A small-molecule ligand and the protein it binds are described below.
Small molecule (SMILES): CC(=O)N[C@@H]1[C@@H](O)[C@H](O)[C@@H](CO)O[C@H]1O

Sequence of chain 1.A:
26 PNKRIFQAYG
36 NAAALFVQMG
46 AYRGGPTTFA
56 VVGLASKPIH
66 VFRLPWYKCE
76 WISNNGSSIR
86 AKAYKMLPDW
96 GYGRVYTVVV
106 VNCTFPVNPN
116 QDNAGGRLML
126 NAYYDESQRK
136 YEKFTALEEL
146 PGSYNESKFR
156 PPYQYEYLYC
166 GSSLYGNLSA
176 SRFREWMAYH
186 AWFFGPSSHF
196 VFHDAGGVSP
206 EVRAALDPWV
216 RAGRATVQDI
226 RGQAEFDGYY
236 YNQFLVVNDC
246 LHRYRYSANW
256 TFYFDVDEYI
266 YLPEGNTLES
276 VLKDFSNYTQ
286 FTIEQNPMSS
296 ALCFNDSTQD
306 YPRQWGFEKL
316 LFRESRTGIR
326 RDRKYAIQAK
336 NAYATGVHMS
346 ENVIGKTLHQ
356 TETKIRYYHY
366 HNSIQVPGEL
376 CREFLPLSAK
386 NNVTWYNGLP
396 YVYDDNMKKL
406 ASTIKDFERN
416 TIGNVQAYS

Binding-site contacts:
Ligand atom O7 contacts residue ASN172 of chain 1.A at 4.2 Å.
Ligand atom C5 contacts residue ASN172 of chain 1.A at 3.6 Å.
Ligand atom C8 contacts residue ASN172 of chain 1.A at 4.5 Å.
Ligand atom C4 contacts residue ASN172 of chain 1.A at 4.2 Å.
Ligand atom C7 contacts residue ASN172 of chain 1.A at 3.8 Å.
Ligand atom C8 contacts residue GLY171 of chain 1.A at 3.7 Å.
Ligand atom C1 contacts residue GLN370 of chain 1.A at 4.4 Å.
Ligand atom O5 contacts residue ASN172 of chain 1.A at 2.4 Å (h-bond).
Ligand atom C2 contacts residue ASN172 of chain 1.A at 2.5 Å.
Ligand atom O7 contacts residue GLN370 of chain 1.A at 3.7 Å.
Ligand atom N2 contacts residue GLY171 of chain 1.A at 4.4 Å.
Ligand atom N2 contacts residue ASN172 of chain 1.A at 2.9 Å (h-bond).
Ligand atom C2 contacts residue GLN370 of chain 1.A at 4.3 Å.
Ligand atom C3 contacts residue ASN172 of chain 1.A at 3.8 Å.
Ligand atom C7 contacts residue GLN370 of chain 1.A at 4.2 Å.
Ligand atom C1 contacts residue ASN172 of chain 1.A at 1.4 Å.